Sequence of chain 1.E:
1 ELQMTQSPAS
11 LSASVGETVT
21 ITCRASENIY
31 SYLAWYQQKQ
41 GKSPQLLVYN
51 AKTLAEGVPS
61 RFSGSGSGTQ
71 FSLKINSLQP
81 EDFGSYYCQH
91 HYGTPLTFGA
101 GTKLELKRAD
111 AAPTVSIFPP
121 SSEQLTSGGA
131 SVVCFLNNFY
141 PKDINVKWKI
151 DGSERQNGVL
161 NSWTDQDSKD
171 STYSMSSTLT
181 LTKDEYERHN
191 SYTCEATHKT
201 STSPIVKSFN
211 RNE

The protein below binds the small molecule below.
Small molecule (SMILES): Cc1cn([C@H]2C[C@H](OP(=O)(O)O)[C@@H](COP(=O)=O)O2)c(=O)[nH]c1=O

Binding-site contacts:
Ligand atom C5' contacts residue TYR92 of chain 1.E at 3.5 Å (hydrophobic).
Ligand atom C5' contacts residue GLY93 of chain 1.E at 4.3 Å.
Ligand atom N1 contacts residue TYR92 of chain 1.E at 4.1 Å.
Ligand atom O5' contacts residue TYR50 of chain 1.F at 3.9 Å.
Ligand atom C7 contacts residue TYR105 of chain 1.F at 3.9 Å (hydrophobic).
Ligand atom N3 contacts residue TYR105 of chain 1.F at 3.5 Å.
Ligand atom C2 contacts residue VAL33 of chain 1.F at 3.8 Å (hydrophobic).
Ligand atom O4 contacts residue VAL33 of chain 1.F at 3.3 Å.
Ligand atom C2' contacts residue TYR92 of chain 1.E at 4.0 Å (hydrophobic).
Ligand atom P contacts residue THR94 of chain 1.E at 3.9 Å.
Ligand atom C4 contacts residue TYR105 of chain 1.F at 3.4 Å (hydrophobic).
Ligand atom C7 contacts residue LEU96 of chain 1.E at 3.7 Å (hydrophobic).
Ligand atom C4' contacts residue TYR92 of chain 1.E at 4.3 Å (hydrophobic).
Ligand atom C6 contacts residue TYR92 of chain 1.E at 3.1 Å (hydrophobic).
Ligand atom O4 contacts residue GLY99 of chain 1.F at 3.5 Å.
Ligand atom C5 contacts residue TYR92 of chain 1.E at 3.6 Å (hydrophobic).
Ligand atom C7 contacts residue HIS35 of chain 1.F at 3.7 Å.
Ligand atom OP2 contacts residue THR94 of chain 1.E at 2.8 Å (h-bond).
Ligand atom P contacts residue GLY93 of chain 1.E at 4.2 Å.
Ligand atom C5 contacts residue TYR105 of chain 1.F at 3.5 Å (hydrophobic).
Ligand atom N1 contacts residue TYR105 of chain 1.F at 3.4 Å.
Ligand atom C3' contacts residue TYR92 of chain 1.E at 3.9 Å (hydrophobic).
Ligand atom C4 contacts residue VAL33 of chain 1.F at 3.8 Å (hydrophobic).
Ligand atom C1' contacts residue TYR105 of chain 1.F at 3.9 Å (hydrophobic).
Ligand atom C6 contacts residue TYR105 of chain 1.F at 3.8 Å (hydrophobic).
Ligand atom C2' contacts residue TYR105 of chain 1.F at 3.4 Å (hydrophobic).
Ligand atom C7 contacts residue TYR92 of chain 1.E at 3.3 Å (hydrophobic).
Ligand atom O3' contacts residue TYR92 of chain 1.E at 4.1 Å.
Ligand atom O5' contacts residue TYR92 of chain 1.E at 4.2 Å.
Ligand atom O2 contacts residue VAL33 of chain 1.F at 3.9 Å.
Ligand atom P contacts residue TYR92 of chain 1.E at 4.2 Å.
Ligand atom OP1 contacts residue TYR92 of chain 1.E at 3.1 Å (h-bond).
Ligand atom C4 contacts residue HIS35 of chain 1.F at 3.8 Å.
Ligand atom O4 contacts residue HIS35 of chain 1.F at 2.9 Å (h-bond).
Ligand atom O4 contacts residue TYR105 of chain 1.F at 3.7 Å.
Ligand atom N3 contacts residue VAL33 of chain 1.F at 3.3 Å.
Ligand atom O2 contacts residue TYR105 of chain 1.F at 3.6 Å.
Ligand atom C2 contacts residue TYR105 of chain 1.F at 3.5 Å (hydrophobic).
Ligand atom O4' contacts residue TYR92 of chain 1.E at 4.3 Å.
Ligand atom OP2 contacts residue TYR50 of chain 1.F at 3.8 Å.

Sequence of chain 1.F:
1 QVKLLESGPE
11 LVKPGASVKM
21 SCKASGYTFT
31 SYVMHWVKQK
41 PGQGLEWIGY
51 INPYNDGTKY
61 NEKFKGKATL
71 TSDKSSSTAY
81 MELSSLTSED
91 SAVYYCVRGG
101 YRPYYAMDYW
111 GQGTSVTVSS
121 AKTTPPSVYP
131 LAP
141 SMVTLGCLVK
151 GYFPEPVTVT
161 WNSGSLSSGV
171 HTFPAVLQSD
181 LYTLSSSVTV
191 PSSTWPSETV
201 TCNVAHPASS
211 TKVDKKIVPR